Sequence of chain 1.X:
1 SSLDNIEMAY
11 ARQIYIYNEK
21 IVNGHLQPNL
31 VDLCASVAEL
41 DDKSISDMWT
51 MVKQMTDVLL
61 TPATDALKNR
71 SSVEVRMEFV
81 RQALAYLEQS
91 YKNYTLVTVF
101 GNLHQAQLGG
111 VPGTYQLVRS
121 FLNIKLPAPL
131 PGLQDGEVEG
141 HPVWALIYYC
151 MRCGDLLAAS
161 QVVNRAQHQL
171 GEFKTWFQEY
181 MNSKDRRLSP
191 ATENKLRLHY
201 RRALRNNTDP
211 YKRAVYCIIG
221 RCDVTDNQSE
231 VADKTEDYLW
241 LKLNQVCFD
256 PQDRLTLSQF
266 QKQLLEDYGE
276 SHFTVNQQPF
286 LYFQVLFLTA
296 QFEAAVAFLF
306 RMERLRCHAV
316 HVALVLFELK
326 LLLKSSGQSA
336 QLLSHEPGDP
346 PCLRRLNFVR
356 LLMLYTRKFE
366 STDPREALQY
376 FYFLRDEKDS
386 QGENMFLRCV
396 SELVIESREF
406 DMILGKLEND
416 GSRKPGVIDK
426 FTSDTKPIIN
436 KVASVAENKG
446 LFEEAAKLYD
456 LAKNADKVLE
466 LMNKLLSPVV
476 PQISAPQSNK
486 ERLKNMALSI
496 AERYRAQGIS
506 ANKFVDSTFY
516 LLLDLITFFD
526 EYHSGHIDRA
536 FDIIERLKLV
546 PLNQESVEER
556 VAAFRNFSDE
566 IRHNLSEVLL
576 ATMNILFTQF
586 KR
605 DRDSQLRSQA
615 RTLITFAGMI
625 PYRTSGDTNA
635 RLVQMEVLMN

Binding-site contacts:
Ligand atom CD contacts residue TYR273 of chain 1.X at 3.3 Å (hydrophobic).
Ligand atom C contacts residue ASN281 of chain 1.X at 3.8 Å.
Ligand atom CB contacts residue ASP233 of chain 1.X at 3.0 Å.
Ligand atom C contacts residue THR235 of chain 1.X at 3.6 Å.
Ligand atom O contacts residue ASN227 of chain 1.X at 3.6 Å.
Ligand atom CG contacts residue LYS234 of chain 1.X at 3.3 Å.
Ligand atom O contacts residue THR235 of chain 1.X at 3.0 Å (h-bond).
Ligand atom CD contacts residue HIS277 of chain 1.X at 3.9 Å.
Ligand atom O contacts residue LYS234 of chain 1.X at 3.6 Å.
Ligand atom CG contacts residue ASP233 of chain 1.X at 3.0 Å.
Ligand atom C contacts residue ASN227 of chain 1.X at 3.5 Å.
Ligand atom CG2 contacts residue GLU236 of chain 1.X at 3.3 Å.
Ligand atom CD1 contacts residue TYR91 of chain 1.X at 3.9 Å (hydrophobic).
Ligand atom CG contacts residue HIS277 of chain 1.X at 3.8 Å.
Ligand atom O contacts residue TYR94 of chain 1.X at 2.9 Å.
Ligand atom CG2 contacts residue LEU286 of chain 1.X at 3.7 Å (hydrophobic).
Ligand atom CD1 contacts residue TYR94 of chain 1.X at 3.5 Å (hydrophobic).
Ligand atom CG contacts residue TYR273 of chain 1.X at 3.6 Å (hydrophobic).
Ligand atom CG2 contacts residue HIS277 of chain 1.X at 3.3 Å.
Ligand atom O contacts residue ASN281 of chain 1.X at 2.6 Å (h-bond).
Ligand atom CG1 contacts residue TYR94 of chain 1.X at 3.8 Å (hydrophobic).
Ligand atom CG2 contacts residue ASN281 of chain 1.X at 3.6 Å.
Ligand atom O contacts residue THR235 of chain 1.X at 3.1 Å (h-bond).
Ligand atom C contacts residue THR235 of chain 1.X at 3.6 Å.
Ligand atom CB contacts residue LEU286 of chain 1.X at 3.9 Å (hydrophobic).
Ligand atom CG1 contacts residue VAL280 of chain 1.X at 4.0 Å (hydrophobic).
Ligand atom C contacts residue LEU286 of chain 1.X at 3.8 Å (hydrophobic).
Ligand atom C contacts residue TYR94 of chain 1.X at 4.0 Å (hydrophobic).
Ligand atom CA contacts residue ASN227 of chain 1.X at 3.7 Å.
Ligand atom N contacts residue TYR273 of chain 1.X at 3.9 Å.
Ligand atom N contacts residue THR235 of chain 1.X at 3.9 Å.
Ligand atom CB contacts residue HIS277 of chain 1.X at 3.7 Å.
Ligand atom C contacts residue THR235 of chain 1.X at 3.6 Å.
Ligand atom CG2 contacts residue PHE278 of chain 1.X at 3.7 Å (hydrophobic).
Ligand atom O contacts residue LEU286 of chain 1.X at 3.2 Å.
Ligand atom O contacts residue HIS277 of chain 1.X at 3.4 Å.
Ligand atom N contacts residue THR235 of chain 1.X at 3.5 Å (h-bond).
Ligand atom N contacts residue ASN227 of chain 1.X at 3.0 Å (h-bond).
Ligand atom CB contacts residue TYR238 of chain 1.X at 3.6 Å (hydrophobic).
Ligand atom CA contacts residue THR235 of chain 1.X at 3.6 Å.

A protein and the small-molecule ligand that binds it are described below.
Small molecule (SMILES): CC[C@H](C)[C@H](NC(=O)[C@H](CO)NC(=O)[C@H](CCCN=C(N)N)NC(=O)[C@@H](NC(=O)[C@@H]1CCCN1C(=O)[C@@H]1CCCN1C(=O)[C@H](C)N)C(C)C)C(=O)N[C@H](C=O)Cc1ccc(O)cc1